A protein and the small-molecule ligand that binds it are described below.
Small molecule (SMILES): O=C(CO)[C@@H](O)[C@H](O)[C@H](O)[C@H](O)COP(=O)(O)O

Binding-site contacts:
Ligand atom O1 contacts residue SER203 of chain 1.B at 2.8 Å (h-bond).
Ligand atom O5 contacts residue ALA253 of chain 1.B at 3.7 Å.
Ligand atom C1 contacts residue LYS159 of chain 1.B at 2.5 Å.
Ligand atom O4 contacts residue ASN60 of chain 1.B at 2.5 Å (h-bond).
Ligand atom O7 contacts residue SER254 of chain 1.B at 3.5 Å (h-bond).
Ligand atom O10 contacts residue SER254 of chain 1.B at 3.6 Å (h-bond).
Ligand atom O3 contacts residue ASP42 of chain 1.B at 2.6 Å (salt-bridge).
Ligand atom C2 contacts residue LYS159 of chain 1.B at 1.3 Å.
Ligand atom C4 contacts residue PHE205 of chain 1.B at 3.7 Å (hydrophobic).
Ligand atom O7 contacts residue ARG208 of chain 1.B at 3.2 Å (salt-bridge).
Ligand atom C6 contacts residue PHE205 of chain 1.B at 3.4 Å (hydrophobic).
Ligand atom C5 contacts residue ASP42 of chain 1.B at 3.1 Å.
Ligand atom C7 contacts residue SER254 of chain 1.B at 3.8 Å.
Ligand atom O5 contacts residue SER254 of chain 1.B at 3.4 Å (h-bond).
Ligand atom O9 contacts residue ARG256 of chain 1.B at 2.9 Å (salt-bridge).
Ligand atom O4 contacts residue LYS159 of chain 1.B at 3.5 Å (salt-bridge).
Ligand atom C3 contacts residue LYS159 of chain 1.B at 2.4 Å.
Ligand atom C1 contacts residue SER203 of chain 1.B at 3.5 Å.
Ligand atom O4 contacts residue PHE330 of chain 1.B at 3.7 Å.
Ligand atom O6 contacts residue PHE205 of chain 1.B at 3.3 Å.
Ligand atom P1 contacts residue SER254 of chain 1.B at 3.5 Å.
Ligand atom O1 contacts residue THR58 of chain 1.B at 3.7 Å.
Ligand atom O4 contacts residue PHE205 of chain 1.B at 3.8 Å.
Ligand atom O1 contacts residue ASN181 of chain 1.B at 3.2 Å (h-bond).
Ligand atom O3 contacts residue ASN60 of chain 1.B at 3.0 Å (h-bond).
Ligand atom O3 contacts residue LEU63 of chain 1.B at 3.7 Å.
Ligand atom C3 contacts residue ASP42 of chain 1.B at 3.2 Å.
Ligand atom O6 contacts residue ASN60 of chain 1.B at 3.5 Å (h-bond).
Ligand atom O1 contacts residue MET251 of chain 1.B at 3.5 Å.
Ligand atom C4 contacts residue LYS159 of chain 1.B at 3.4 Å.
Ligand atom O3 contacts residue THR59 of chain 1.B at 3.7 Å.
Ligand atom O3 contacts residue LYS159 of chain 1.B at 2.6 Å (salt-bridge).
Ligand atom C5 contacts residue ASN60 of chain 1.B at 3.5 Å.
Ligand atom O1 contacts residue LYS159 of chain 1.B at 3.0 Å.
Ligand atom O6 contacts residue ARG208 of chain 1.B at 3.1 Å (salt-bridge).
Ligand atom O10 contacts residue ARG208 of chain 1.B at 2.9 Å (salt-bridge).
Ligand atom C4 contacts residue ASN60 of chain 1.B at 3.4 Å.
Ligand atom O10 contacts residue ARG256 of chain 1.B at 2.9 Å (salt-bridge).
Ligand atom O9 contacts residue SER254 of chain 1.B at 2.7 Å (h-bond).
Ligand atom O5 contacts residue ASP42 of chain 1.B at 2.5 Å (salt-bridge).

Sequence of chain 1.B:
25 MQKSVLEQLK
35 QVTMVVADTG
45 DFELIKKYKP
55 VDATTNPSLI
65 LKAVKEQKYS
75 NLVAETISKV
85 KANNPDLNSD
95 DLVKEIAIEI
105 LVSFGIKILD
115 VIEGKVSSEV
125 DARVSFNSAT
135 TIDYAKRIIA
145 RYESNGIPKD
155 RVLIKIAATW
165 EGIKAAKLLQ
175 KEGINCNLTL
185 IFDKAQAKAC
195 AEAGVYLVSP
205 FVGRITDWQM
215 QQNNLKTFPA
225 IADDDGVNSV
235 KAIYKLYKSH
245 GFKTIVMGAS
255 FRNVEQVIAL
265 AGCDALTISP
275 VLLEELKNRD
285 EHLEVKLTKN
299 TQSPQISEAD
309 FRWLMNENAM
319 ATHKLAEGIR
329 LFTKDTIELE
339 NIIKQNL